Binding-site contacts:
Ligand atom O5 contacts residue ASN612 of chain 1.A at 2.5 Å (h-bond).
Ligand atom O5 contacts residue GLU615 of chain 1.A at 4.2 Å.
Ligand atom C1 contacts residue ASN612 of chain 1.A at 1.4 Å.
Ligand atom C6 contacts residue GLU615 of chain 1.A at 4.2 Å.
Ligand atom C3 contacts residue ASN612 of chain 1.A at 3.8 Å.
Ligand atom C7 contacts residue ASN612 of chain 1.A at 3.6 Å.
Ligand atom O7 contacts residue ASN612 of chain 1.A at 4.1 Å.
Ligand atom C5 contacts residue ASN612 of chain 1.A at 3.7 Å.
Ligand atom N2 contacts residue ASN612 of chain 1.A at 2.8 Å (h-bond).
Ligand atom C2 contacts residue ASN612 of chain 1.A at 2.5 Å.
Ligand atom C4 contacts residue ASN612 of chain 1.A at 4.3 Å.

This protein binds this small molecule.
Small molecule (SMILES): CC(=O)N[C@@H]1[C@@H](O)[C@H](O)[C@@H](CO)O[C@H]1O

Sequence of chain 1.A:
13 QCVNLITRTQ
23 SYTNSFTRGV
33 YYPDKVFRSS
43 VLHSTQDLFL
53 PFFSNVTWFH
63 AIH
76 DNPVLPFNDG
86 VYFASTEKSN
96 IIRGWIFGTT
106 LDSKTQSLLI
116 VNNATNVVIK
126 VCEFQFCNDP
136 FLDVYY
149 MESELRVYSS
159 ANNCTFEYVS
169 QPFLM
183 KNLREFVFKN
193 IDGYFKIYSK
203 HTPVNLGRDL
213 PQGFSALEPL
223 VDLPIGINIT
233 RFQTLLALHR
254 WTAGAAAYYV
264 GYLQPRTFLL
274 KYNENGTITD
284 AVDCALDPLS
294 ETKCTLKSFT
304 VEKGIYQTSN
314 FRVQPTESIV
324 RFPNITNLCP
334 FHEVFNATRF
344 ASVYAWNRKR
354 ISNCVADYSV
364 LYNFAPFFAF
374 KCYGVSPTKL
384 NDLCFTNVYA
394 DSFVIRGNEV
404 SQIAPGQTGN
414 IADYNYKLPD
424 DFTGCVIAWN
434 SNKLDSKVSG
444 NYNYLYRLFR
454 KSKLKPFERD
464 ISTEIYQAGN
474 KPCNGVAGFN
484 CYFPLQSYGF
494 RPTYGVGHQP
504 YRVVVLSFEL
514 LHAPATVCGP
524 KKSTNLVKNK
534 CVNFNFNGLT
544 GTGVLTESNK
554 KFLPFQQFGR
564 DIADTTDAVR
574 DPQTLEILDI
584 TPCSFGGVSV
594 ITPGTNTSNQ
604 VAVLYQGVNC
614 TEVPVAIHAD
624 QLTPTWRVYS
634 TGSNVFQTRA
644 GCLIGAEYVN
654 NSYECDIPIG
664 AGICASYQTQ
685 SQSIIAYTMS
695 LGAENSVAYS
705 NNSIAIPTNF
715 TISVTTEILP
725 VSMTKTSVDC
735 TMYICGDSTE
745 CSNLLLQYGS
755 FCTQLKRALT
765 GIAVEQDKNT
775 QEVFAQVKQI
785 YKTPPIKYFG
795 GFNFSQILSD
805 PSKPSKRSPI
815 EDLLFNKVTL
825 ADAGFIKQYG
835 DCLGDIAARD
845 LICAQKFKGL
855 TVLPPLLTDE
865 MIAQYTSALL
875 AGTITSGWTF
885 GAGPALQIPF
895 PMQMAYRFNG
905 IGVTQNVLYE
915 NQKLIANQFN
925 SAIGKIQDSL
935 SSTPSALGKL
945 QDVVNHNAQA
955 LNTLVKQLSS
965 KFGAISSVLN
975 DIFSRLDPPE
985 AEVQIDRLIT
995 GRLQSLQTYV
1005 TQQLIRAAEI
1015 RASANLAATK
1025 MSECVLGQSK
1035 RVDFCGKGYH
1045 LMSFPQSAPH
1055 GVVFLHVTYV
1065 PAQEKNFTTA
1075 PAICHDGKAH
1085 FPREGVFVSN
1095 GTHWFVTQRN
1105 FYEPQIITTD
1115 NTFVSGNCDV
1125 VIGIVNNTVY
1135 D